Sequence of chain 1.C:
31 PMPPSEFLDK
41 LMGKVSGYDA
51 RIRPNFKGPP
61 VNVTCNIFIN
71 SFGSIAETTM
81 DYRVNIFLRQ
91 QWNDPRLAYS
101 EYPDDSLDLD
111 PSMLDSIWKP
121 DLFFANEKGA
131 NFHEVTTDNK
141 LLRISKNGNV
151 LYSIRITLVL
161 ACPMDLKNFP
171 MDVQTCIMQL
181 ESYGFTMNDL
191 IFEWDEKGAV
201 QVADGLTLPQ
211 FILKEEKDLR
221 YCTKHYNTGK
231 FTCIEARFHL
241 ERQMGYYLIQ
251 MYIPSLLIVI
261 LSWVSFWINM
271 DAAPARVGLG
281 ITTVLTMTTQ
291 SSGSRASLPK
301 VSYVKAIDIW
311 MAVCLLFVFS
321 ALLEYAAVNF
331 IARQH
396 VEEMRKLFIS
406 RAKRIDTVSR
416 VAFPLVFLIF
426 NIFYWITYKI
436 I

A protein and the small-molecule ligand that binds it are described below.
Small molecule (SMILES): CC(=O)N[C@H]1[C@H](O[C@H]2[C@H](O)[C@@H](NC(C)=O)CO[C@@H]2CO)O[C@H](CO)[C@@H](O[C@@H]2O[C@H](CO)[C@@H](O)[C@H](O)[C@@H]2O)[C@@H]1O

Binding-site contacts:
Ligand atom C7 contacts residue PRO60 of chain 1.C at 4.4 Å (hydrophobic).
Ligand atom N2 contacts residue PRO59 of chain 1.C at 3.9 Å.
Ligand atom N2 contacts residue PRO60 of chain 1.C at 3.8 Å.
Ligand atom C8 contacts residue PRO60 of chain 1.C at 4.1 Å (hydrophobic).
Ligand atom C8 contacts residue ASN55 of chain 1.C at 3.9 Å.
Ligand atom C4 contacts residue ASN62 of chain 1.C at 4.2 Å.
Ligand atom C1 contacts residue ASN62 of chain 1.C at 1.4 Å.
Ligand atom C7 contacts residue ASN62 of chain 1.C at 3.5 Å.
Ligand atom C3 contacts residue ASN62 of chain 1.C at 3.8 Å.
Ligand atom C8 contacts residue PRO59 of chain 1.C at 4.0 Å (hydrophobic).
Ligand atom O5 contacts residue ASN62 of chain 1.C at 2.4 Å (h-bond).
Ligand atom O3 contacts residue PRO59 of chain 1.C at 4.3 Å.
Ligand atom C3 contacts residue PRO59 of chain 1.C at 4.3 Å (hydrophobic).
Ligand atom O7 contacts residue ASN62 of chain 1.C at 3.6 Å.
Ligand atom C2 contacts residue ASN62 of chain 1.C at 2.5 Å.
Ligand atom C1 contacts residue PRO60 of chain 1.C at 4.4 Å (hydrophobic).
Ligand atom N2 contacts residue ASN62 of chain 1.C at 2.9 Å (h-bond).
Ligand atom C5 contacts residue ASN62 of chain 1.C at 3.7 Å.